Sequence of chain 1.MA:
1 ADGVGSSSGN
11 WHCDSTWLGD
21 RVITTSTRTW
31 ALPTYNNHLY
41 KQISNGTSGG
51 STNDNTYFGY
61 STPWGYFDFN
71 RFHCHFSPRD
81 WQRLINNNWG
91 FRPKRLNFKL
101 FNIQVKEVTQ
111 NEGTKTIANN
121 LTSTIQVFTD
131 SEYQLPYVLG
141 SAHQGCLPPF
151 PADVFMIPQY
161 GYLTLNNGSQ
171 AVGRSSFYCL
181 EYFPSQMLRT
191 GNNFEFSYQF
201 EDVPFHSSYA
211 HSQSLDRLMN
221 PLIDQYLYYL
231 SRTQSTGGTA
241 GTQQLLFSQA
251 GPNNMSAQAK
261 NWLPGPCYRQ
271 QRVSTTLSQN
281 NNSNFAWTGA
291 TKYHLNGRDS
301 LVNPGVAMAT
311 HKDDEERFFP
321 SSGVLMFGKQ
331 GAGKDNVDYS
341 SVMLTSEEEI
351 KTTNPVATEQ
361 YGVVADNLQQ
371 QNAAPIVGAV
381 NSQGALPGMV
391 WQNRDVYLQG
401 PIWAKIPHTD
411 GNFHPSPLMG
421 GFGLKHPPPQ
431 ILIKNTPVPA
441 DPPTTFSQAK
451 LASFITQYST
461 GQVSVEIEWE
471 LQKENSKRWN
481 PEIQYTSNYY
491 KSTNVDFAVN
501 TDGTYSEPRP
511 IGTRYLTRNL

This protein binds this small molecule.
Small molecule (SMILES): OC[C@H]1O[C@@H](O)[C@H](O)[C@@H](O)[C@H]1O

Binding-site contacts:
Ligand atom O2 contacts residue ASN254 of chain 1.O at 4.0 Å.
Ligand atom C3 contacts residue TRP287 of chain 1.MA at 4.3 Å (hydrophobic).
Ligand atom C6 contacts residue TRP287 of chain 1.MA at 3.8 Å (hydrophobic).
Ligand atom O2 contacts residue THR52 of chain 1.MA at 4.4 Å.
Ligand atom C1 contacts residue TRP287 of chain 1.MA at 3.8 Å (hydrophobic).
Ligand atom O3 contacts residue TRP287 of chain 1.MA at 3.8 Å.
Ligand atom O2 contacts residue SER256 of chain 1.O at 4.0 Å.
Ligand atom C2 contacts residue TRP287 of chain 1.MA at 3.8 Å (hydrophobic).
Ligand atom O3 contacts residue ASN254 of chain 1.O at 3.8 Å.
Ligand atom O2 contacts residue ASN55 of chain 1.MA at 3.5 Å (h-bond).
Ligand atom O1 contacts residue TRP287 of chain 1.MA at 3.0 Å (h-bond).
Ligand atom O5 contacts residue TRP287 of chain 1.MA at 3.3 Å.
Ligand atom C5 contacts residue TRP287 of chain 1.MA at 3.9 Å (hydrophobic).
Ligand atom O3 contacts residue ALA257 of chain 1.O at 4.5 Å.
Ligand atom O4 contacts residue TRP287 of chain 1.MA at 2.1 Å.
Ligand atom C3 contacts residue ASN254 of chain 1.O at 4.1 Å.
Ligand atom C4 contacts residue TRP287 of chain 1.MA at 3.4 Å (hydrophobic).

Sequence of chain 1.O:
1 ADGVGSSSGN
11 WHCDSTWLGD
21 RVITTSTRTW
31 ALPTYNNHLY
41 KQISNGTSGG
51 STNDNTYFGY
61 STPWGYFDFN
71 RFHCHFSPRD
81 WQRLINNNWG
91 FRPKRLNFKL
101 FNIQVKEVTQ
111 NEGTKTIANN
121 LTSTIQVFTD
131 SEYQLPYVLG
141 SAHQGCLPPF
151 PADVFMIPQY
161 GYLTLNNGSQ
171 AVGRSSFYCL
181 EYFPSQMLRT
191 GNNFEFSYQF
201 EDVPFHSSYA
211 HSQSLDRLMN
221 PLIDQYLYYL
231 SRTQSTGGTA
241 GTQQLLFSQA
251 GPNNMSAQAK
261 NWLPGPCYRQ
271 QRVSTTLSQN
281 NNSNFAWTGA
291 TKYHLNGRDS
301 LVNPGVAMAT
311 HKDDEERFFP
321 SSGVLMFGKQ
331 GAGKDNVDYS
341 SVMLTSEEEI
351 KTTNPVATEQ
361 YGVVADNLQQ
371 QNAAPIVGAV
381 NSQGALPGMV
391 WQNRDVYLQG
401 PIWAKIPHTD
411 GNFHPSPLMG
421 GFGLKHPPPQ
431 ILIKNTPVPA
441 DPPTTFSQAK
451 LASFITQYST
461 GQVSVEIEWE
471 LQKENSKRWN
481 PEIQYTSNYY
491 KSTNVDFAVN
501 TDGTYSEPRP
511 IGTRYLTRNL